Binding-site contacts:
Ligand atom C8 contacts residue HIS272 of chain 1.B at 3.6 Å.
Ligand atom C8 contacts residue ILE182 of chain 1.B at 3.8 Å (hydrophobic).
Ligand atom O1 contacts residue GLU269 of chain 1.B at 4.0 Å.
Ligand atom C6 contacts residue ASP220 of chain 1.B at 3.6 Å.
Ligand atom C8 contacts residue GLU269 of chain 1.B at 3.9 Å.
Ligand atom C6 contacts residue VAL249 of chain 1.B at 3.9 Å (hydrophobic).
Ligand atom N2 contacts residue HIS272 of chain 1.B at 3.2 Å (h-bond).
Ligand atom O1 contacts residue VAL249 of chain 1.B at 3.1 Å (h-bond).
Ligand atom C7 contacts residue GLY181 of chain 1.B at 4.0 Å.
Ligand atom C5 contacts residue VAL249 of chain 1.B at 3.4 Å (hydrophobic).
Ligand atom C2 contacts residue GLU269 of chain 1.B at 3.7 Å.
Ligand atom C4 contacts residue ASP220 of chain 1.B at 3.3 Å.
Ligand atom O4 contacts residue ASP220 of chain 1.B at 2.7 Å (salt-bridge).
Ligand atom C7 contacts residue HIS272 of chain 1.B at 3.4 Å.
Ligand atom C6 contacts residue GLY250 of chain 1.B at 3.9 Å.
Ligand atom O6 contacts residue ASP220 of chain 1.B at 2.7 Å (salt-bridge).
Ligand atom C5 contacts residue GLY250 of chain 1.B at 3.8 Å.
Ligand atom O5 contacts residue VAL249 of chain 1.B at 4.0 Å.
Ligand atom O1 contacts residue ASP302 of chain 1.B at 2.6 Å (salt-bridge).
Ligand atom O4 contacts residue ASN219 of chain 1.B at 3.6 Å (h-bond).
Ligand atom O3 contacts residue GLU269 of chain 1.B at 2.8 Å (salt-bridge).
Ligand atom C7 contacts residue GLU269 of chain 1.B at 4.0 Å.
Ligand atom O7 contacts residue PRO180 of chain 1.B at 3.8 Å.
Ligand atom N2 contacts residue GLU269 of chain 1.B at 3.1 Å (salt-bridge).
Ligand atom O4 contacts residue ALA221 of chain 1.B at 3.8 Å.
Ligand atom C1 contacts residue ASP302 of chain 1.B at 3.5 Å.
Ligand atom O3 contacts residue ASP220 of chain 1.B at 4.0 Å.
Ligand atom C3 contacts residue ASN219 of chain 1.B at 4.0 Å.
Ligand atom O3 contacts residue ASN219 of chain 1.B at 2.8 Å (h-bond).
Ligand atom O3 contacts residue GLY181 of chain 1.B at 3.1 Å (h-bond).
Ligand atom C3 contacts residue GLU269 of chain 1.B at 3.3 Å.
Ligand atom O5 contacts residue GLY248 of chain 1.B at 3.7 Å.
Ligand atom C6 contacts residue GLY248 of chain 1.B at 3.8 Å.
Ligand atom O4 contacts residue GLY250 of chain 1.B at 3.5 Å.
Ligand atom O3 contacts residue PRO180 of chain 1.B at 3.6 Å.
Ligand atom C1 contacts residue HIS272 of chain 1.B at 3.8 Å.
Ligand atom O1 contacts residue HIS272 of chain 1.B at 3.0 Å (h-bond).
Ligand atom O7 contacts residue SER193 of chain 1.B at 3.8 Å.
Ligand atom O6 contacts residue PRO180 of chain 1.B at 3.7 Å.
Ligand atom O5 contacts residue ASP302 of chain 1.B at 3.7 Å.

A protein and the small-molecule ligand that binds it are described below.
Small molecule (SMILES): CC(=O)N[C@@H]1[C@@H](O)[C@H](O)[C@@H](CO)O[C@@H]1O

Sequence of chain 1.B:
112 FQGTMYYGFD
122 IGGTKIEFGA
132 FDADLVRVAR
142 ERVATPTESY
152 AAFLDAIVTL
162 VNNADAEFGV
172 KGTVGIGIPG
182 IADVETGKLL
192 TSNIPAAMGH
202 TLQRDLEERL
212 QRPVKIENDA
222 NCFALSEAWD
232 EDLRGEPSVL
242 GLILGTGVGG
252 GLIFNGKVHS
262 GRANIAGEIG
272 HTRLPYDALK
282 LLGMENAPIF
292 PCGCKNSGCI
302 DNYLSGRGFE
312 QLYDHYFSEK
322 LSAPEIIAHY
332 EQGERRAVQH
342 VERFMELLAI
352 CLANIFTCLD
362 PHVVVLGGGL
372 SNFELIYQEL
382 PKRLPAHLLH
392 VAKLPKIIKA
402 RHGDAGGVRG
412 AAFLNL